Binding-site contacts:
Ligand atom O6 contacts residue HIS358 of chain 1.F at 2.9 Å (h-bond).
Ligand atom O1 contacts residue GLU150 of chain 1.F at 3.0 Å (salt-bridge).
Ligand atom C1 contacts residue GLU150 of chain 1.F at 3.4 Å.
Ligand atom C5 contacts residue GLU307 of chain 1.F at 3.6 Å.
Ligand atom C6 contacts residue TRP315 of chain 1.F at 3.7 Å (hydrophobic).
Ligand atom O4 contacts residue GLU355 of chain 1.F at 2.4 Å (salt-bridge).
Ligand atom O3 contacts residue ARG111 of chain 1.F at 3.3 Å (salt-bridge).
Ligand atom O1 contacts residue ASP275 of chain 1.F at 3.4 Å (salt-bridge).
Ligand atom O2 contacts residue ASP275 of chain 1.F at 3.7 Å.
Ligand atom O2 contacts residue ASN252 of chain 1.F at 3.5 Å (h-bond).
Ligand atom C3 contacts residue GLU307 of chain 1.F at 3.1 Å.
Ligand atom C2 contacts residue GLU150 of chain 1.F at 3.7 Å.
Ligand atom O3 contacts residue PHE345 of chain 1.F at 3.5 Å.
Ligand atom C6 contacts residue GLU355 of chain 1.F at 3.3 Å.
Ligand atom O3 contacts residue PHE45 of chain 1.F at 3.9 Å.
Ligand atom O1 contacts residue GLU307 of chain 1.F at 2.5 Å (salt-bridge).
Ligand atom O2 contacts residue GLU150 of chain 1.F at 3.5 Å.
Ligand atom C5 contacts residue GLU355 of chain 1.F at 3.9 Å.
Ligand atom O2 contacts residue ASN149 of chain 1.F at 3.0 Å (h-bond).
Ligand atom O3 contacts residue ASN149 of chain 1.F at 3.8 Å.
Ligand atom O1 contacts residue TYR277 of chain 1.F at 3.3 Å.
Ligand atom O6 contacts residue TRP315 of chain 1.F at 3.6 Å.
Ligand atom O4 contacts residue ARG111 of chain 1.F at 3.0 Å (salt-bridge).
Ligand atom C6 contacts residue HIS358 of chain 1.F at 3.3 Å.
Ligand atom C3 contacts residue ARG111 of chain 1.F at 4.0 Å.
Ligand atom C3 contacts residue PHE345 of chain 1.F at 3.7 Å (hydrophobic).
Ligand atom C5 contacts residue TYR277 of chain 1.F at 3.6 Å (hydrophobic).
Ligand atom C2 contacts residue ARG111 of chain 1.F at 3.8 Å.
Ligand atom O5 contacts residue ARG111 of chain 1.F at 3.9 Å.
Ligand atom O5 contacts residue GLU307 of chain 1.F at 4.0 Å.
Ligand atom C4 contacts residue GLU355 of chain 1.F at 3.4 Å.
Ligand atom C2 contacts residue ASN149 of chain 1.F at 3.7 Å.
Ligand atom O6 contacts residue TYR277 of chain 1.F at 3.5 Å.
Ligand atom O2 contacts residue GLU307 of chain 1.F at 2.7 Å (salt-bridge).
Ligand atom C4 contacts residue ARG111 of chain 1.F at 4.1 Å.
Ligand atom C4 contacts residue PHE345 of chain 1.F at 3.8 Å (hydrophobic).
Ligand atom C4 contacts residue GLU307 of chain 1.F at 3.9 Å.
Ligand atom C2 contacts residue GLU307 of chain 1.F at 3.4 Å.
Ligand atom O6 contacts residue GLN313 of chain 1.F at 3.0 Å (h-bond).
Ligand atom C1 contacts residue GLU307 of chain 1.F at 3.4 Å.

This protein binds this small molecule.
Small molecule (SMILES): OC[C@H]1O[C@H](O)[C@H](O)[C@@H](O)[C@H]1O

Sequence of chain 1.F:
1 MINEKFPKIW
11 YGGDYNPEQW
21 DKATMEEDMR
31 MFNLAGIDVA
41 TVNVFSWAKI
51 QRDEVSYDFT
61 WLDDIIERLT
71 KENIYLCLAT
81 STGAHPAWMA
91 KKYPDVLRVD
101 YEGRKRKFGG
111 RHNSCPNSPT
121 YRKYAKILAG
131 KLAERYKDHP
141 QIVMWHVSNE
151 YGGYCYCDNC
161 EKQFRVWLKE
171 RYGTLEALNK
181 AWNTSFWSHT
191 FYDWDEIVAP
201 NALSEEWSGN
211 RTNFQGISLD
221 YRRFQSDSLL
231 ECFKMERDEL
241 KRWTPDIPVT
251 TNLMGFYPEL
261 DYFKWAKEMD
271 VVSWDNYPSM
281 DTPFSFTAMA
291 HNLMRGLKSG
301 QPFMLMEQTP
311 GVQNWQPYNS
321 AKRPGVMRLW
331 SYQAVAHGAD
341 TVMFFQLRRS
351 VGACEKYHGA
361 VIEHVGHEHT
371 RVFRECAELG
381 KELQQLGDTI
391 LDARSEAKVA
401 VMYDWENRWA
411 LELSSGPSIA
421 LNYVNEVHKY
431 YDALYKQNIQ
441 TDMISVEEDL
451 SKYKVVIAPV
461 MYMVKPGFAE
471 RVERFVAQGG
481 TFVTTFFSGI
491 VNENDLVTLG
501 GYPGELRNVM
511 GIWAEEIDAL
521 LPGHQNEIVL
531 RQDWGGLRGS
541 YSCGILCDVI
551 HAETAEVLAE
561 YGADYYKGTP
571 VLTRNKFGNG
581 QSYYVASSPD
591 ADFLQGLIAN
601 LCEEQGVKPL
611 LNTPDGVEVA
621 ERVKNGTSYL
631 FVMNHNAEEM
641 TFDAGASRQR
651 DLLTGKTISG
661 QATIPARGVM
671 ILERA